Sequence of chain 1.A:
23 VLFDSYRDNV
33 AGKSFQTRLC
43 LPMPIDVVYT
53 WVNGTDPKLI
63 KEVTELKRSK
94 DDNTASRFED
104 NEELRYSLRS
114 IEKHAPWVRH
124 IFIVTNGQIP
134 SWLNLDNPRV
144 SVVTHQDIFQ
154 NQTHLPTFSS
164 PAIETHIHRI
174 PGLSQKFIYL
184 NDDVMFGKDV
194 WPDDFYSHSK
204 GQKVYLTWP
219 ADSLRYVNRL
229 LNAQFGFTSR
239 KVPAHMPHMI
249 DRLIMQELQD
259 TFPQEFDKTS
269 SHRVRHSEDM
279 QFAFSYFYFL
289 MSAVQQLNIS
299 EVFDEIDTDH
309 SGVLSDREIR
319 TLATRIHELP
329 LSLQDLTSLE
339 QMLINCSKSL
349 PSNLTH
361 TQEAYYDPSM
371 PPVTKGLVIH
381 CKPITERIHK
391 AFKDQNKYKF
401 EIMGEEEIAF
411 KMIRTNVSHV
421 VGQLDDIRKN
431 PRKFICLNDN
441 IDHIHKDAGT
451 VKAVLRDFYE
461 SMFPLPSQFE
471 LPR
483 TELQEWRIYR

The protein below binds the small molecule below.
Small molecule (SMILES): CC(=O)N[C@@H]1[C@@H](O)[C@H](O)[C@@H](CO)O[C@H]1O

Binding-site contacts:
Ligand atom C1 contacts residue SER418 of chain 1.A at 3.9 Å.
Ligand atom O5 contacts residue SER418 of chain 1.A at 4.2 Å.
Ligand atom C1 contacts residue ASN416 of chain 1.A at 1.4 Å.
Ligand atom C5 contacts residue SER418 of chain 1.A at 4.3 Å.
Ligand atom C7 contacts residue ASN416 of chain 1.A at 3.5 Å.
Ligand atom C4 contacts residue ASN416 of chain 1.A at 4.2 Å.
Ligand atom C5 contacts residue ASN416 of chain 1.A at 3.6 Å.
Ligand atom N2 contacts residue ASN416 of chain 1.A at 3.0 Å (h-bond).
Ligand atom C3 contacts residue ASN416 of chain 1.A at 3.8 Å.
Ligand atom O5 contacts residue ASN416 of chain 1.A at 2.3 Å (h-bond).
Ligand atom O7 contacts residue ASN416 of chain 1.A at 3.5 Å (h-bond).
Ligand atom C2 contacts residue ASN416 of chain 1.A at 2.5 Å.
Ligand atom C8 contacts residue ASP447 of chain 1.A at 4.3 Å.